Sequence of chain 2.A:
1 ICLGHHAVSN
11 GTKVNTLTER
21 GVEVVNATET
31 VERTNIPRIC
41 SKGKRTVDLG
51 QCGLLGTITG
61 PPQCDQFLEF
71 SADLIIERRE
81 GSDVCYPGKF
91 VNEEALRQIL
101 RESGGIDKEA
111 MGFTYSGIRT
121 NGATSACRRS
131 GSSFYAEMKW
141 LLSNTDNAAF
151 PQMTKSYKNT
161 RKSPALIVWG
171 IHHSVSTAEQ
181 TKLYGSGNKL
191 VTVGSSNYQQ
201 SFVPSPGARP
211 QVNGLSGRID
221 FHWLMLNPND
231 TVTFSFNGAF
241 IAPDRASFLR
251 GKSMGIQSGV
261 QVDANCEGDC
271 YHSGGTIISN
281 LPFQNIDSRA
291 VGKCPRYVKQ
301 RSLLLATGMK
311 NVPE

Binding-site contacts:
Ligand atom O7 contacts residue ASN229 of chain 2.A at 3.0 Å (h-bond).
Ligand atom O5 contacts residue ASN229 of chain 2.A at 2.4 Å (h-bond).
Ligand atom C5 contacts residue ASN229 of chain 2.A at 3.7 Å.
Ligand atom C1 contacts residue ASN229 of chain 2.A at 1.4 Å.
Ligand atom C7 contacts residue ASN229 of chain 2.A at 3.2 Å.
Ligand atom C4 contacts residue ASN229 of chain 2.A at 4.2 Å.
Ligand atom C2 contacts residue LYS162 of chain 2.A at 4.3 Å.
Ligand atom C3 contacts residue LYS162 of chain 2.A at 3.8 Å.
Ligand atom C3 contacts residue ASN229 of chain 2.A at 3.7 Å.
Ligand atom N2 contacts residue LYS162 of chain 2.A at 3.7 Å.
Ligand atom C2 contacts residue ASN229 of chain 2.A at 2.3 Å.
Ligand atom O3 contacts residue LYS162 of chain 2.A at 3.8 Å.
Ligand atom N2 contacts residue ASN229 of chain 2.A at 2.7 Å (h-bond).

The small molecule below binds the protein below.
Small molecule (SMILES): CC(=O)N[C@@H]1[C@@H](O)[C@H](O)[C@@H](CO)O[C@H]1O